Sequence of chain 1.C:
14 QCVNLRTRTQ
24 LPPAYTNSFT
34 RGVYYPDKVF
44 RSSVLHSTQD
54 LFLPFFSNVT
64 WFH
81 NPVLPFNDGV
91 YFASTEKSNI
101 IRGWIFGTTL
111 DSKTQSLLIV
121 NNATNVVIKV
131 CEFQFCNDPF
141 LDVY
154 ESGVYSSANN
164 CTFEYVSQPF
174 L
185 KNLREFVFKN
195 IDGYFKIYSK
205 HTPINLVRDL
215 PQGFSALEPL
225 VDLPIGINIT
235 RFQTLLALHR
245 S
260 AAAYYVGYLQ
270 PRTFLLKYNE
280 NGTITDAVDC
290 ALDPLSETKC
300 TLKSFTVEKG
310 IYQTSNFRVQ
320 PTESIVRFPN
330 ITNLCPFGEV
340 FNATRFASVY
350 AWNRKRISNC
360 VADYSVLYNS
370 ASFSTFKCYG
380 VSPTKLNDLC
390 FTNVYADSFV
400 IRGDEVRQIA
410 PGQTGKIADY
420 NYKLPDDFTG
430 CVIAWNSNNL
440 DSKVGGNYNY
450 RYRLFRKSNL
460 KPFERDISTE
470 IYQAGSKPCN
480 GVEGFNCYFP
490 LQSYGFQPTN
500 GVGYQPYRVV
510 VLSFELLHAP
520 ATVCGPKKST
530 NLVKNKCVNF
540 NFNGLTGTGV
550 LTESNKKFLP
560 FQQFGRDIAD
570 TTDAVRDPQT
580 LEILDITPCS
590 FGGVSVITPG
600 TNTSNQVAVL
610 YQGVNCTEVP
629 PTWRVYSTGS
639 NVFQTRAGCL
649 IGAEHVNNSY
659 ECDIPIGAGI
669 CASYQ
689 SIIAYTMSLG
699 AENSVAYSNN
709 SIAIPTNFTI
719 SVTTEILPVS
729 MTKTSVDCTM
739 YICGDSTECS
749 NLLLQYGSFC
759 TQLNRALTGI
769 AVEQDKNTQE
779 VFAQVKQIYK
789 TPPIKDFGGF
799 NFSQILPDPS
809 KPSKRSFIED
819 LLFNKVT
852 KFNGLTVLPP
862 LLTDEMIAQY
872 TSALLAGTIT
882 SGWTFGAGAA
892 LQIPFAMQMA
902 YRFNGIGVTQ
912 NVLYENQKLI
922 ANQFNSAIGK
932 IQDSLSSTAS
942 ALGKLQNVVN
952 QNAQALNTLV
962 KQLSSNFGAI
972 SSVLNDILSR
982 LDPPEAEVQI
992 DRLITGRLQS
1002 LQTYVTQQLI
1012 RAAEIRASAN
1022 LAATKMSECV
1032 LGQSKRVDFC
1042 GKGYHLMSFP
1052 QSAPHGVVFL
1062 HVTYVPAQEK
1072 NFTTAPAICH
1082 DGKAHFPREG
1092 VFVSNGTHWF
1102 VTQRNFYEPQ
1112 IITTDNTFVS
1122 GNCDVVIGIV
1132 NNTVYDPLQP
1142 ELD

A small-molecule ligand and the protein it binds are described below.
Small molecule (SMILES): CC(=O)N[C@H]1[C@H](O[C@H]2[C@H](O)[C@@H](NC(C)=O)CO[C@@H]2CO)O[C@H](CO)[C@@H](O)[C@@H]1O

Binding-site contacts:
Ligand atom C1 contacts residue ASN163 of chain 1.C at 1.4 Å.
Ligand atom C7 contacts residue ASN163 of chain 1.C at 3.9 Å.
Ligand atom O7 contacts residue ASN162 of chain 1.C at 2.9 Å (h-bond).
Ligand atom O7 contacts residue ASN163 of chain 1.C at 4.4 Å.
Ligand atom O5 contacts residue ASN163 of chain 1.C at 2.4 Å (h-bond).
Ligand atom N2 contacts residue ASN163 of chain 1.C at 2.9 Å (h-bond).
Ligand atom C4 contacts residue ASN163 of chain 1.C at 4.3 Å.
Ligand atom C5 contacts residue ASN163 of chain 1.C at 3.7 Å.
Ligand atom C2 contacts residue ASN163 of chain 1.C at 2.5 Å.
Ligand atom C7 contacts residue ASN162 of chain 1.C at 3.2 Å.
Ligand atom C2 contacts residue ASN162 of chain 1.C at 3.9 Å.
Ligand atom C8 contacts residue ASN162 of chain 1.C at 4.0 Å.
Ligand atom C3 contacts residue ASN163 of chain 1.C at 3.8 Å.
Ligand atom N2 contacts residue ASN162 of chain 1.C at 3.7 Å.